The protein below binds the small molecule below.
Small molecule (SMILES): CC(=O)N[C@@H]1[C@@H](O)[C@H](O)[C@@H](CO)O[C@H]1O

Binding-site contacts:
Ligand atom C2 contacts residue ASN125 of chain 1.A at 2.7 Å.
Ligand atom C7 contacts residue ASN125 of chain 1.A at 3.9 Å.
Ligand atom O7 contacts residue ASN125 of chain 1.A at 4.1 Å.
Ligand atom C1 contacts residue ASN125 of chain 1.A at 1.5 Å.
Ligand atom C3 contacts residue ASN125 of chain 1.A at 4.0 Å.
Ligand atom C4 contacts residue ASN125 of chain 1.A at 4.4 Å.
Ligand atom C7 contacts residue PLQ1 of chain 1.M at 4.3 Å.
Ligand atom O7 contacts residue PLQ1 of chain 1.M at 3.9 Å.
Ligand atom C8 contacts residue PLQ1 of chain 1.M at 3.4 Å.
Ligand atom C5 contacts residue ASN125 of chain 1.A at 3.7 Å.
Ligand atom N2 contacts residue ASN125 of chain 1.A at 3.2 Å (h-bond).
Ligand atom O5 contacts residue ASN125 of chain 1.A at 2.5 Å (h-bond).

Sequence of chain 1.A:
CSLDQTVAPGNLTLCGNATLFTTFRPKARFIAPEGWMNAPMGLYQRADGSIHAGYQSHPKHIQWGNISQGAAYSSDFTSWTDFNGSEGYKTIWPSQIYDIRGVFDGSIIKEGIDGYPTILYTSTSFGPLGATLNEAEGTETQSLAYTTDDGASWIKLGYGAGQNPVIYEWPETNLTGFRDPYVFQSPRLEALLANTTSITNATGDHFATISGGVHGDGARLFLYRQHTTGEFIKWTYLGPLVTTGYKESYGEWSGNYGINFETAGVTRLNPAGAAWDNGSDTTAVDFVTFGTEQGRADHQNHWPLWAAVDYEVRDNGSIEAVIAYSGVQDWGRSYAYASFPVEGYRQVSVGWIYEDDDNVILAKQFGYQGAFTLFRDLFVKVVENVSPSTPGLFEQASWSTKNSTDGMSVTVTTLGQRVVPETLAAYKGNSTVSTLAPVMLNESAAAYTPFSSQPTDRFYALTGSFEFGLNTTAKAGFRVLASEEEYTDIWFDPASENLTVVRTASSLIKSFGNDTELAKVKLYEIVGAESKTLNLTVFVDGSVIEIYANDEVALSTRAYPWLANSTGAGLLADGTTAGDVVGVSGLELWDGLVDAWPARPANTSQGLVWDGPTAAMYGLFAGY